This protein binds this small molecule.
Small molecule (SMILES): O=c1[nH]cnc2nc[nH]c12

Binding-site contacts:
Ligand atom N9 contacts residue THR90 of chain 1.D at 3.6 Å (h-bond).
Ligand atom C6 contacts residue PHE159 of chain 1.D at 4.0 Å (hydrophobic).
Ligand atom C2 contacts residue PHE159 of chain 1.D at 3.8 Å (hydrophobic).
Ligand atom C5 contacts residue ILE178 of chain 1.D at 4.4 Å (hydrophobic).
Ligand atom C8 contacts residue PHE159 of chain 1.D at 4.4 Å (hydrophobic).
Ligand atom N1 contacts residue ILE178 of chain 1.D at 4.0 Å.
Ligand atom N7 contacts residue THR90 of chain 1.D at 4.4 Å.
Ligand atom C8 contacts residue THR90 of chain 1.D at 3.2 Å.
Ligand atom C6 contacts residue ILE178 of chain 1.D at 4.1 Å (hydrophobic).
Ligand atom C4 contacts residue PHE159 of chain 1.D at 3.7 Å (hydrophobic).
Ligand atom N9 contacts residue CYS91 of chain 1.D at 4.4 Å.
Ligand atom C8 contacts residue CYS91 of chain 1.D at 4.0 Å (hydrophobic).
Ligand atom N9 contacts residue PHE159 of chain 1.D at 4.2 Å.
Ligand atom N7 contacts residue CYS91 of chain 1.D at 3.8 Å.
Ligand atom C5 contacts residue CYS91 of chain 1.D at 4.2 Å (hydrophobic).
Ligand atom N7 contacts residue GLY92 of chain 1.D at 3.9 Å.
Ligand atom C2 contacts residue GLU179 of chain 1.D at 4.0 Å.
Ligand atom N3 contacts residue ILE178 of chain 1.D at 4.2 Å.
Ligand atom N3 contacts residue GLU179 of chain 1.D at 3.9 Å.
Ligand atom O6 contacts residue LEU206 of chain 1.D at 3.6 Å.
Ligand atom N1 contacts residue PHE159 of chain 1.D at 4.1 Å.
Ligand atom C4 contacts residue THR90 of chain 1.D at 4.3 Å.
Ligand atom O6 contacts residue ILE178 of chain 1.D at 4.4 Å.
Ligand atom N3 contacts residue MET180 of chain 1.D at 3.9 Å.
Ligand atom C6 contacts residue GLY92 of chain 1.D at 3.8 Å.
Ligand atom C5 contacts residue GLY92 of chain 1.D at 3.8 Å.
Ligand atom C2 contacts residue MET180 of chain 1.D at 3.9 Å (hydrophobic).
Ligand atom N7 contacts residue PHE159 of chain 1.D at 4.2 Å.
Ligand atom C2 contacts residue ILE178 of chain 1.D at 4.0 Å (hydrophobic).
Ligand atom C4 contacts residue ILE178 of chain 1.D at 4.4 Å (hydrophobic).
Ligand atom O6 contacts residue CYS91 of chain 1.D at 4.3 Å.
Ligand atom N3 contacts residue PHE159 of chain 1.D at 3.7 Å.
Ligand atom C5 contacts residue PHE159 of chain 1.D at 3.7 Å (hydrophobic).
Ligand atom C4 contacts residue CYS91 of chain 1.D at 4.5 Å (hydrophobic).
Ligand atom O6 contacts residue GLY92 of chain 1.D at 3.3 Å.
Ligand atom N7 contacts residue ASP204 of chain 1.D at 4.0 Å.

Sequence of chain 1.D:
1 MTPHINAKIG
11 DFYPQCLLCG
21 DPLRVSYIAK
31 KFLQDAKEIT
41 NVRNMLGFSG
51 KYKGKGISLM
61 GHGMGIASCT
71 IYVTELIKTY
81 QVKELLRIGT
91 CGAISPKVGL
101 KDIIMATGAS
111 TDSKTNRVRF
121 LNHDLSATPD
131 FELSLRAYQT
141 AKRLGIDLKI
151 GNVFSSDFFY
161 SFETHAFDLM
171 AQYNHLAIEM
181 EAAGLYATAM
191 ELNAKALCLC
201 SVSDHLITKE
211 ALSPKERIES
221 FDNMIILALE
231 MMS